Sequence of chain 1.A:
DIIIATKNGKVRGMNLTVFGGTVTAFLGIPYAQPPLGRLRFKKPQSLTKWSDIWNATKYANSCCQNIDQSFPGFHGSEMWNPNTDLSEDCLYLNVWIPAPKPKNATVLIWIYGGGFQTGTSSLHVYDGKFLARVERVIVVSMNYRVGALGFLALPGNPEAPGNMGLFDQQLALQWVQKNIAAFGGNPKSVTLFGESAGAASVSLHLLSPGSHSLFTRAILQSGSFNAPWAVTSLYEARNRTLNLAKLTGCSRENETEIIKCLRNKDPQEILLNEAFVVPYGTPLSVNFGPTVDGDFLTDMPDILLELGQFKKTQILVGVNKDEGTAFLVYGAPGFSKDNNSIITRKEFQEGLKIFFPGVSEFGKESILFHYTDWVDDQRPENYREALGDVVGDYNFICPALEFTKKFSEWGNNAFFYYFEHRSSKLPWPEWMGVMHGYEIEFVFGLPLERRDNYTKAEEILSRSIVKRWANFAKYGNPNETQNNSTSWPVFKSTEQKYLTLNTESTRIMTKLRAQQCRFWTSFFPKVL

Binding-site contacts:
Ligand atom C5 contacts residue ASN273 of chain 1.A at 3.4 Å.
Ligand atom O3 contacts residue VAL308 of chain 1.A at 4.3 Å.
Ligand atom C5 contacts residue ASN273 of chain 1.A at 4.1 Å.
Ligand atom C3 contacts residue PHE306 of chain 1.A at 3.6 Å (hydrophobic).
Ligand atom O4 contacts residue PHE306 of chain 1.A at 4.0 Å.
Ligand atom C1 contacts residue ASN269 of chain 1.A at 1.4 Å.
Ligand atom C4 contacts residue ASN269 of chain 1.A at 4.1 Å.
Ligand atom C6 contacts residue LYS276 of chain 1.A at 3.9 Å.
Ligand atom C7 contacts residue ASN269 of chain 1.A at 3.8 Å.
Ligand atom C5 contacts residue ASN269 of chain 1.A at 3.2 Å.
Ligand atom O7 contacts residue GLU266 of chain 1.A at 4.1 Å.
Ligand atom C3 contacts residue ASN269 of chain 1.A at 4.0 Å.
Ligand atom O6 contacts residue ASN273 of chain 1.A at 3.9 Å.
Ligand atom O5 contacts residue ASN273 of chain 1.A at 4.0 Å.
Ligand atom C6 contacts residue LEU277 of chain 1.A at 4.2 Å (hydrophobic).
Ligand atom O7 contacts residue ASN269 of chain 1.A at 3.8 Å.
Ligand atom O5 contacts residue ASN273 of chain 1.A at 3.6 Å.
Ligand atom C6 contacts residue ASN273 of chain 1.A at 3.7 Å.
Ligand atom C3 contacts residue ASN273 of chain 1.A at 4.2 Å.
Ligand atom O3 contacts residue PHE306 of chain 1.A at 3.1 Å (h-bond).
Ligand atom O5 contacts residue ASN269 of chain 1.A at 1.9 Å (h-bond).
Ligand atom C2 contacts residue ASN269 of chain 1.A at 2.9 Å.
Ligand atom N2 contacts residue ASN269 of chain 1.A at 3.4 Å (h-bond).
Ligand atom C1 contacts residue ASN273 of chain 1.A at 4.2 Å.
Ligand atom C4 contacts residue ASN273 of chain 1.A at 4.2 Å.
Ligand atom C6 contacts residue ASN269 of chain 1.A at 4.2 Å.
Ligand atom O2 contacts residue PRO309 of chain 1.A at 4.1 Å.
Ligand atom O4 contacts residue LEU277 of chain 1.A at 4.3 Å.
Ligand atom C4 contacts residue PHE306 of chain 1.A at 3.5 Å (hydrophobic).
Ligand atom C6 contacts residue ASN273 of chain 1.A at 3.7 Å.
Ligand atom O3 contacts residue PRO309 of chain 1.A at 4.4 Å.

This protein binds this small molecule.
Small molecule (SMILES): CC(=O)N[C@H]1CO[C@H](CO[C@@H]2O[C@@H](C)[C@@H](O)[C@@H](O)[C@@H]2O)[C@@H](O)[C@@H]1O